A protein and the small-molecule ligand that binds it are described below.
Small molecule (SMILES): Nc1nc(=O)c2ncn([C@@H]3O[C@H](CO)[C@@H](O[P](=O)(O)OC[C@H]4O[C@@H](n5ccc(=O)[nH]c5=O)[C@H](O)[C@@H]4O[P](=O)(O)OC[C@H]4O[C@@H](n5ccc(=O)[nH]c5=O)[C@H](O)[C@@H]4O[P](=O)(O)OC[C@H]4O[C@@H](n5ccc(=O)[nH]c5=O)[C@H](O)[C@@H]4O[P](=O)(O)OC[C@H]4O[C@@H](n5ccc(=O)[nH]c5=O)[C@H](O)[C@@H]4O[P](=O)(O)OC[C@H]4O[C@@H](n5ccc(=O)[nH]c5=O)[C@H](O)[C@@H]4O)[C@H]3O)c2[nH]1

Binding-site contacts:
Ligand atom N3 contacts residue TRP21 of chain 22.B at 3.8 Å.
Ligand atom C4 contacts residue TRP21 of chain 22.B at 3.7 Å (hydrophobic).
Ligand atom O2 contacts residue TYR58 of chain 24.B at 3.8 Å.
Ligand atom OP2 contacts residue ARG202 of chain 24.A at 2.5 Å (salt-bridge).
Ligand atom C2 contacts residue ALA56 of chain 24.B at 3.7 Å (hydrophobic).
Ligand atom OP2 contacts residue THR17 of chain 22.B at 3.2 Å.
Ligand atom N2 contacts residue THR17 of chain 22.B at 3.8 Å.
Ligand atom O2 contacts residue ARG55 of chain 24.B at 3.2 Å (salt-bridge).
Ligand atom OP1 contacts residue LYS18 of chain 21.B at 3.3 Å (salt-bridge).
Ligand atom C1' contacts residue TRP21 of chain 22.B at 3.7 Å (hydrophobic).
Ligand atom C6 contacts residue TRP21 of chain 22.B at 3.3 Å (hydrophobic).
Ligand atom O4 contacts residue ARG68 of chain 24.B at 3.7 Å.
Ligand atom N2 contacts residue ARG55 of chain 24.B at 3.7 Å.
Ligand atom N3 contacts residue ASN205 of chain 24.A at 3.7 Å.
Ligand atom O6 contacts residue TYR58 of chain 24.B at 3.0 Å (h-bond).
Ligand atom C2 contacts residue TRP21 of chain 22.B at 3.8 Å (hydrophobic).
Ligand atom O2' contacts residue ARG55 of chain 24.B at 2.7 Å (salt-bridge).
Ligand atom O4 contacts residue ASN205 of chain 24.A at 3.4 Å (h-bond).
Ligand atom C4 contacts residue ARG68 of chain 24.B at 3.7 Å.
Ligand atom OP1 contacts residue TYR19 of chain 21.B at 3.1 Å (h-bond).
Ligand atom N3 contacts residue ARG55 of chain 24.B at 3.5 Å (salt-bridge).
Ligand atom O4' contacts residue CYS203 of chain 24.A at 3.5 Å (h-bond).
Ligand atom C1' contacts residue ARG55 of chain 24.B at 3.4 Å.
Ligand atom O3' contacts residue TYR19 of chain 21.B at 3.0 Å (h-bond).
Ligand atom P contacts residue ARG202 of chain 24.A at 3.8 Å.
Ligand atom P contacts residue TYR19 of chain 21.B at 3.7 Å.
Ligand atom C2' contacts residue ARG55 of chain 24.B at 3.6 Å.
Ligand atom C5' contacts residue ARG202 of chain 24.A at 3.0 Å.
Ligand atom C5 contacts residue TRP21 of chain 22.B at 3.4 Å (hydrophobic).
Ligand atom O3' contacts residue ARG55 of chain 24.B at 3.6 Å.
Ligand atom O4 contacts residue TRP21 of chain 22.B at 3.6 Å.
Ligand atom O2' contacts residue THR17 of chain 22.B at 3.3 Å (h-bond).
Ligand atom C6 contacts residue TYR58 of chain 24.B at 3.5 Å (hydrophobic).
Ligand atom N1 contacts residue TRP21 of chain 22.B at 3.5 Å.
Ligand atom N1 contacts residue ALA56 of chain 24.B at 3.2 Å (h-bond).
Ligand atom N2 contacts residue ALA56 of chain 24.B at 3.3 Å (h-bond).
Ligand atom N1 contacts residue TYR58 of chain 24.B at 3.6 Å.
Ligand atom OP2 contacts residue MET15 of chain 22.B at 3.5 Å.
Ligand atom O2' contacts residue TYR19 of chain 21.B at 3.4 Å.
Ligand atom O4' contacts residue TRP21 of chain 22.B at 3.6 Å.

Sequence of chain 24.A:
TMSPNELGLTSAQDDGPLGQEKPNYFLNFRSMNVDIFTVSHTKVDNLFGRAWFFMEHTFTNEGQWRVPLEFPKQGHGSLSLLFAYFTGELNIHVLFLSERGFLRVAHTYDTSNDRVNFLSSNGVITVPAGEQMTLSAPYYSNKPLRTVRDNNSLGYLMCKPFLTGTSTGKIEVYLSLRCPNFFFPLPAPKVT

Sequence of chain 21.B:
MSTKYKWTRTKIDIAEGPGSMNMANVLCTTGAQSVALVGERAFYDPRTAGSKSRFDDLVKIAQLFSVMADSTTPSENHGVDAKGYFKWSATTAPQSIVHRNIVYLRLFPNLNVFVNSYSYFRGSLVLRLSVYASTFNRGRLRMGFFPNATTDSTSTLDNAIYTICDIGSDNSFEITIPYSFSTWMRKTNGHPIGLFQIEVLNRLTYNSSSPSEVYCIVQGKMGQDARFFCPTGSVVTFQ

Sequence of chain 22.B:
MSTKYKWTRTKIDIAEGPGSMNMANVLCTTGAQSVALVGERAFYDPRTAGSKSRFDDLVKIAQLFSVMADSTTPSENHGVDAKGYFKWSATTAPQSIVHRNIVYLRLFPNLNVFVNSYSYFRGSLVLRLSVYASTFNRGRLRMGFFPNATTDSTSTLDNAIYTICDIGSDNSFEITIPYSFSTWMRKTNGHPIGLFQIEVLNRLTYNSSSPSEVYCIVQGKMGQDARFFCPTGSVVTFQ

Sequence of chain 24.B:
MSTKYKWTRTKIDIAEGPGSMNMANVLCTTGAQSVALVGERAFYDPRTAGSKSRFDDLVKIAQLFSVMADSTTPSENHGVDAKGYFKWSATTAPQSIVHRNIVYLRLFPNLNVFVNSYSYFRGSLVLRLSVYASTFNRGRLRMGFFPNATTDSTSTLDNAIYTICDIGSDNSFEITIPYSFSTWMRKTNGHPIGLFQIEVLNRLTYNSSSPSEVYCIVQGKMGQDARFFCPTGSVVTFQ